Sequence of chain 1.A:
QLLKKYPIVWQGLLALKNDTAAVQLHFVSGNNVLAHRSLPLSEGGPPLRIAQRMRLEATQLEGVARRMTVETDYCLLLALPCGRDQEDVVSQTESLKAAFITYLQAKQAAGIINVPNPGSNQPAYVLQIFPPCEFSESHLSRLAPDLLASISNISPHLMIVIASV

This protein binds this small molecule.
Small molecule (SMILES): C[C@@H](O)[C@H](NC(=O)[C@@H]1CCCN1C(=O)[C@H](CO)NC(=O)[C@H](Cc1ccc(O)cc1)NC(=O)[C@@H](N)CO)C(=O)N[C@H](C=O)COP(=O)(O)O

Binding-site contacts:
Ligand atom P contacts residue ARG60 of chain 1.A at 3.6 Å.
Ligand atom O2P contacts residue TYR110 of chain 1.A at 3.8 Å.
Ligand atom P contacts residue TYR110 of chain 1.A at 3.8 Å.
Ligand atom O3P contacts residue TYR110 of chain 1.A at 2.4 Å (h-bond).
Ligand atom O1P contacts residue ARG60 of chain 1.A at 3.4 Å (salt-bridge).
Ligand atom O contacts residue ARG60 of chain 1.A at 3.6 Å.
Ligand atom O contacts residue ARG60 of chain 1.A at 2.6 Å (salt-bridge).
Ligand atom CE1 contacts residue ILE119 of chain 1.A at 3.7 Å (hydrophobic).
Ligand atom C contacts residue LYS24 of chain 1.A at 3.8 Å.
Ligand atom C contacts residue ARG60 of chain 1.A at 3.5 Å.
Ligand atom CG2 contacts residue ALA58 of chain 1.A at 3.9 Å (hydrophobic).
Ligand atom CD1 contacts residue ILE119 of chain 1.A at 3.6 Å (hydrophobic).
Ligand atom CG2 contacts residue ARG60 of chain 1.A at 3.9 Å.
Ligand atom CD2 contacts residue ASN121 of chain 1.A at 3.9 Å.
Ligand atom O2P contacts residue LYS24 of chain 1.A at 2.9 Å (salt-bridge).
Ligand atom CD2 contacts residue ILE119 of chain 1.A at 3.8 Å (hydrophobic).
Ligand atom CG2 contacts residue GLN59 of chain 1.A at 3.9 Å.
Ligand atom CA contacts residue ARG60 of chain 1.A at 3.8 Å.
Ligand atom N contacts residue ARG60 of chain 1.A at 2.9 Å (salt-bridge).
Ligand atom CE2 contacts residue ILE119 of chain 1.A at 3.7 Å (hydrophobic).
Ligand atom OG1 contacts residue ILE57 of chain 1.A at 3.6 Å (h-bond).
Ligand atom O contacts residue GLN59 of chain 1.A at 3.3 Å.
Ligand atom CB contacts residue LYS24 of chain 1.A at 3.7 Å.
Ligand atom C contacts residue ARG60 of chain 1.A at 3.8 Å.
Ligand atom CB contacts residue ARG60 of chain 1.A at 3.6 Å.
Ligand atom C contacts residue ALA58 of chain 1.A at 3.8 Å (hydrophobic).
Ligand atom OG1 contacts residue ALA58 of chain 1.A at 3.4 Å.
Ligand atom CA contacts residue ALA58 of chain 1.A at 3.5 Å (hydrophobic).
Ligand atom CD1 contacts residue MET61 of chain 1.A at 3.8 Å (hydrophobic).
Ligand atom O3P contacts residue ARG60 of chain 1.A at 2.6 Å (salt-bridge).
Ligand atom OG contacts residue ARG60 of chain 1.A at 3.5 Å.
Ligand atom CA contacts residue ARG60 of chain 1.A at 3.3 Å.
Ligand atom OH contacts residue VAL133 of chain 1.A at 3.7 Å.
Ligand atom O1P contacts residue LYS114 of chain 1.A at 3.1 Å (salt-bridge).
Ligand atom CB contacts residue TYR110 of chain 1.A at 3.8 Å (hydrophobic).
Ligand atom CG2 contacts residue TYR110 of chain 1.A at 3.8 Å (hydrophobic).
Ligand atom CE2 contacts residue ASN121 of chain 1.A at 3.7 Å.
Ligand atom N contacts residue ALA58 of chain 1.A at 3.1 Å (h-bond).
Ligand atom CA contacts residue ARG60 of chain 1.A at 3.5 Å.
Ligand atom CZ contacts residue ILE119 of chain 1.A at 3.8 Å (hydrophobic).